Binding-site contacts:
Ligand atom N2 contacts residue ASN616 of chain 1.B at 3.1 Å (h-bond).
Ligand atom O7 contacts residue GLN832 of chain 1.C at 3.6 Å (h-bond).
Ligand atom C7 contacts residue ASN616 of chain 1.B at 3.9 Å.
Ligand atom N2 contacts residue GLN644 of chain 1.B at 4.5 Å.
Ligand atom C8 contacts residue GLN832 of chain 1.C at 3.4 Å.
Ligand atom C8 contacts residue ASN616 of chain 1.B at 4.4 Å.
Ligand atom C2 contacts residue ASN616 of chain 1.B at 2.5 Å.
Ligand atom C4 contacts residue ASN616 of chain 1.B at 4.2 Å.
Ligand atom C7 contacts residue GLN832 of chain 1.C at 3.9 Å.
Ligand atom C5 contacts residue ASN616 of chain 1.B at 3.6 Å.
Ligand atom C1 contacts residue ASN616 of chain 1.B at 1.4 Å.
Ligand atom O5 contacts residue ASN616 of chain 1.B at 2.3 Å (h-bond).
Ligand atom O7 contacts residue ASN616 of chain 1.B at 4.2 Å.
Ligand atom C3 contacts residue ASN616 of chain 1.B at 3.9 Å.

The protein below binds the small molecule below.
Small molecule (SMILES): CC(=O)N[C@@H]1[C@@H](O)[C@H](O)[C@@H](CO)O[C@H]1O

Sequence of chain 1.B:
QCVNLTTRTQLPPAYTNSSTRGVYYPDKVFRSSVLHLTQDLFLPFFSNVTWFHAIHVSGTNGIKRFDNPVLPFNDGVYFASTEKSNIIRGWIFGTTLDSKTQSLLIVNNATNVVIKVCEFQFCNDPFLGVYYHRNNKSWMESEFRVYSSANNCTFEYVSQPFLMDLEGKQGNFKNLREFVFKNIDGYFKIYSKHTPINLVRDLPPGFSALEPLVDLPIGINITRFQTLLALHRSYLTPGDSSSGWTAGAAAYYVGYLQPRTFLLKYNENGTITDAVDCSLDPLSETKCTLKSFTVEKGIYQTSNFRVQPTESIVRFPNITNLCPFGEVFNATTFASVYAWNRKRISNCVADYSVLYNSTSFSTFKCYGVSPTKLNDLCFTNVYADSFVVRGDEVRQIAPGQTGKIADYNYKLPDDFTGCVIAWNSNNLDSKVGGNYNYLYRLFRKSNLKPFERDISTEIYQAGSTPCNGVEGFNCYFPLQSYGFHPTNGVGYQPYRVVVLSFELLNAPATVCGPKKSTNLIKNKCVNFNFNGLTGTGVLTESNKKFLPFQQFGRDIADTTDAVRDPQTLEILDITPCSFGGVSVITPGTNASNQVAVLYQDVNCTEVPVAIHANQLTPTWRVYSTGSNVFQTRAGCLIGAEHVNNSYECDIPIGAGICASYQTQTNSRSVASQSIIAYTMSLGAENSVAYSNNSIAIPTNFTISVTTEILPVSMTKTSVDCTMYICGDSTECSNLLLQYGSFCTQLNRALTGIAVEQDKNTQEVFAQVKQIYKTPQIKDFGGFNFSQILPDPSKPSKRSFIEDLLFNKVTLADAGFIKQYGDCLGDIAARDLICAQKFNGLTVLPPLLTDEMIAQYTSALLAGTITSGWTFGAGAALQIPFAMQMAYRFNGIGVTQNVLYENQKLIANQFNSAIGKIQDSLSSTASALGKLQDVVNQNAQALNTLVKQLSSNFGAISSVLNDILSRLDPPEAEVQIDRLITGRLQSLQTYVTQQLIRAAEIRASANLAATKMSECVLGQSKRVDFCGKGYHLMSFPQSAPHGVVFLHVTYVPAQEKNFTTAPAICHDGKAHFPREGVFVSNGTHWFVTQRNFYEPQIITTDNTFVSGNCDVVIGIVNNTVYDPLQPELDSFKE

Sequence of chain 1.C:
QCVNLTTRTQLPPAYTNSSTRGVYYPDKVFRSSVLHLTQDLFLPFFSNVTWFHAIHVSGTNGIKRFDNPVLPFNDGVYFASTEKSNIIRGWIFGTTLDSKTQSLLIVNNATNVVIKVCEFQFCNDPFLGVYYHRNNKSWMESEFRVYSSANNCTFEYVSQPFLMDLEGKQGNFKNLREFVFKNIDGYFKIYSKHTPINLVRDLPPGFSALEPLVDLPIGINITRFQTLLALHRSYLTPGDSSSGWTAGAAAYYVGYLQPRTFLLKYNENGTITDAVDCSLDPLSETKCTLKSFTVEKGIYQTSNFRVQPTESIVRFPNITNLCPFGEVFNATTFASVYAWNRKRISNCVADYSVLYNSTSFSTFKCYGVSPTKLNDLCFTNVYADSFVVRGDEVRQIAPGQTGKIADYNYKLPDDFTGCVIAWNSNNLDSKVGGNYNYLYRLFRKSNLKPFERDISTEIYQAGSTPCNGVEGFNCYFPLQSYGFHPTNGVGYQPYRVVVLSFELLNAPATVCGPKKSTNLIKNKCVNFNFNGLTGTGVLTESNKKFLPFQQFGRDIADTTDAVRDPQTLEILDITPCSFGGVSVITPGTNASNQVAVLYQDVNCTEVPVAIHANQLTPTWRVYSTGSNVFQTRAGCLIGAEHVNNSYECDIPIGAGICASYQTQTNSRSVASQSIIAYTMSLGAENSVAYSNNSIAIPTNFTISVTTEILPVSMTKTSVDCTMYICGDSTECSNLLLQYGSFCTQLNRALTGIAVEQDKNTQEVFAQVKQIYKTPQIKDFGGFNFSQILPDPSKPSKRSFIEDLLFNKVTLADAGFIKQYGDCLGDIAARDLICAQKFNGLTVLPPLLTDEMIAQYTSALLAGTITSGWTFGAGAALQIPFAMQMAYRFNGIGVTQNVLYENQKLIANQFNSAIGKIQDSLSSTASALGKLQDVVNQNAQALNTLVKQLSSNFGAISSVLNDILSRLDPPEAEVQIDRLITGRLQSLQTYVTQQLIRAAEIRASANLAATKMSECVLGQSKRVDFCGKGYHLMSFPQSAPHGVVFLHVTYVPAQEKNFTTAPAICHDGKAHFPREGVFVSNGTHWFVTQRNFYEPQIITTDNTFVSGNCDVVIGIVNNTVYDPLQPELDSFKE